Sequence of chain 1.A:
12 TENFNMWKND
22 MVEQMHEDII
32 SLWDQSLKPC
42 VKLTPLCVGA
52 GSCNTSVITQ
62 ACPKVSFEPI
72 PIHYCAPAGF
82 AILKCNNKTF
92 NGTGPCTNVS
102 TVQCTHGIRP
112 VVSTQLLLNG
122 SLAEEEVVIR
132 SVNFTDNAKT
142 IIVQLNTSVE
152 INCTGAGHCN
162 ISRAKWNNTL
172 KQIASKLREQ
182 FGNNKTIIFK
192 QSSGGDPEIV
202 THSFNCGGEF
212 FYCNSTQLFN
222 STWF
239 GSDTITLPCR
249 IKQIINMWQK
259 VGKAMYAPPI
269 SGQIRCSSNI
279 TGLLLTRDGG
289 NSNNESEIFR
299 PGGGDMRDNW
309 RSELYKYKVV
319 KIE

This small molecule binds to this protein.
Small molecule (SMILES): CC(=O)N[C@@H]1[C@@H](O)[C@H](O)[C@@H](CO)O[C@H]1O

Binding-site contacts:
Ligand atom C7 contacts residue VAL128 of chain 1.A at 3.9 Å (hydrophobic).
Ligand atom O5 contacts residue ASN147 of chain 1.A at 2.4 Å (h-bond).
Ligand atom C1 contacts residue ASN147 of chain 1.A at 1.4 Å.
Ligand atom C5 contacts residue ASN147 of chain 1.A at 3.7 Å.
Ligand atom O7 contacts residue GLU127 of chain 1.A at 4.3 Å.
Ligand atom C3 contacts residue ASN147 of chain 1.A at 3.8 Å.
Ligand atom C2 contacts residue ASN147 of chain 1.A at 2.5 Å.
Ligand atom O6 contacts residue THR148 of chain 1.A at 4.3 Å.
Ligand atom N2 contacts residue GLU127 of chain 1.A at 3.9 Å.
Ligand atom O7 contacts residue VAL128 of chain 1.A at 3.0 Å.
Ligand atom C1 contacts residue GLU126 of chain 1.A at 3.6 Å.
Ligand atom C1 contacts residue GLU127 of chain 1.A at 4.1 Å.
Ligand atom O5 contacts residue GLU126 of chain 1.A at 4.3 Å.
Ligand atom N2 contacts residue ASN147 of chain 1.A at 2.9 Å (h-bond).
Ligand atom C4 contacts residue ASN147 of chain 1.A at 4.2 Å.
Ligand atom C7 contacts residue GLU127 of chain 1.A at 3.8 Å.
Ligand atom C8 contacts residue ASN147 of chain 1.A at 4.3 Å.
Ligand atom O7 contacts residue GLN173 of chain 1.A at 3.8 Å.
Ligand atom C2 contacts residue GLN173 of chain 1.A at 4.5 Å.
Ligand atom C8 contacts residue GLU127 of chain 1.A at 3.4 Å.
Ligand atom C8 contacts residue VAL128 of chain 1.A at 4.0 Å (hydrophobic).
Ligand atom O7 contacts residue ASN147 of chain 1.A at 2.7 Å (h-bond).
Ligand atom C7 contacts residue ASN147 of chain 1.A at 3.0 Å.